Sequence of chain 50.A:
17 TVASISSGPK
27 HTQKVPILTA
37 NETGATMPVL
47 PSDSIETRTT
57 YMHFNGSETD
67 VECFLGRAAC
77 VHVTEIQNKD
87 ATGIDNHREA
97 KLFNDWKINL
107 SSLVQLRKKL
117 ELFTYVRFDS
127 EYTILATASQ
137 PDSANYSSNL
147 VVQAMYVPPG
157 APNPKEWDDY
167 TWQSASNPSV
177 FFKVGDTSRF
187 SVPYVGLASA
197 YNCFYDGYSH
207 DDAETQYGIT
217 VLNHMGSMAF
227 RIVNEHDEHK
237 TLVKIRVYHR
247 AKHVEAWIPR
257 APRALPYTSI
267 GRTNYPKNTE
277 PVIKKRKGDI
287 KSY

Binding-site contacts:
Ligand atom C11 contacts residue MET221 of chain 50.A at 4.0 Å (hydrophobic).
Ligand atom C1 contacts residue ASN198 of chain 50.A at 4.0 Å.
Ligand atom C16 contacts residue TYR128 of chain 50.A at 2.9 Å (hydrophobic).
Ligand atom C14 contacts residue TYR128 of chain 50.A at 3.3 Å (hydrophobic).
Ligand atom C17 contacts residue TYR128 of chain 50.A at 3.8 Å (hydrophobic).
Ligand atom N5 contacts residue ASN219 of chain 50.A at 4.1 Å.
Ligand atom C7 contacts residue PHE124 of chain 50.A at 3.8 Å (hydrophobic).
Ligand atom C19 contacts residue VAL191 of chain 50.A at 4.0 Å (hydrophobic).
Ligand atom C13 contacts residue TYR197 of chain 50.A at 4.0 Å (hydrophobic).
Ligand atom C1 contacts residue DMS1 of chain 50.F at 4.1 Å.
Ligand atom C20 contacts residue VAL188 of chain 50.A at 3.7 Å (hydrophobic).
Ligand atom C17 contacts residue ILE104 of chain 50.A at 3.8 Å (hydrophobic).
Ligand atom C13 contacts residue TYR128 of chain 50.A at 3.0 Å (hydrophobic).
Ligand atom C8 contacts residue PHE124 of chain 50.A at 3.6 Å (hydrophobic).
Ligand atom C7 contacts residue LEU106 of chain 50.A at 4.1 Å (hydrophobic).
Ligand atom C16 contacts residue ILE104 of chain 50.A at 3.7 Å (hydrophobic).
Ligand atom C14 contacts residue SER126 of chain 50.A at 3.6 Å.
Ligand atom C21 contacts residue ILE104 of chain 50.A at 3.5 Å (hydrophobic).
Ligand atom C14 contacts residue TYR197 of chain 50.A at 4.1 Å (hydrophobic).
Ligand atom C15 contacts residue TYR128 of chain 50.A at 3.0 Å (hydrophobic).
Ligand atom C11 contacts residue TYR128 of chain 50.A at 3.4 Å (hydrophobic).
Ligand atom C13 contacts residue SER126 of chain 50.A at 3.7 Å.
Ligand atom N9 contacts residue TYR128 of chain 50.A at 4.1 Å.
Ligand atom C20 contacts residue VAL191 of chain 50.A at 3.5 Å (hydrophobic).
Ligand atom C10 contacts residue TYR128 of chain 50.A at 3.6 Å (hydrophobic).
Ligand atom C10 contacts residue ILE104 of chain 50.A at 3.9 Å (hydrophobic).
Ligand atom C10 contacts residue LEU106 of chain 50.A at 4.0 Å (hydrophobic).
Ligand atom C10 contacts residue MET221 of chain 50.A at 4.0 Å (hydrophobic).
Ligand atom N12 contacts residue TYR128 of chain 50.A at 2.5 Å (h-bond).
Ligand atom N4 contacts residue ASN219 of chain 50.A at 4.0 Å.
Ligand atom C18 contacts residue VAL188 of chain 50.A at 3.9 Å (hydrophobic).
Ligand atom N5 contacts residue DMS1 of chain 50.F at 3.9 Å.
Ligand atom C21 contacts residue MET224 of chain 50.A at 4.0 Å (hydrophobic).
Ligand atom N4 contacts residue DMS1 of chain 50.F at 3.6 Å (h-bond).
Ligand atom C11 contacts residue ILE104 of chain 50.A at 3.5 Å (hydrophobic).
Ligand atom C7 contacts residue TYR197 of chain 50.A at 3.5 Å (hydrophobic).
Ligand atom C18 contacts residue TYR152 of chain 50.A at 3.8 Å (hydrophobic).
Ligand atom C19 contacts residue TYR152 of chain 50.A at 3.9 Å (hydrophobic).
Ligand atom C19 contacts residue VAL188 of chain 50.A at 3.5 Å (hydrophobic).
Ligand atom C8 contacts residue TYR197 of chain 50.A at 3.4 Å (hydrophobic).

A small-molecule ligand and the protein it binds are described below.
Small molecule (SMILES): COc1ccc(N2CCN(c3cccc(C)c3)CC2)nn1